The small molecule below binds the protein below.
Small molecule (SMILES): CC(=O)N[C@@H]1[C@@H](O)[C@H](O)[C@@H](CO)O[C@H]1O

Sequence of chain 1.B:
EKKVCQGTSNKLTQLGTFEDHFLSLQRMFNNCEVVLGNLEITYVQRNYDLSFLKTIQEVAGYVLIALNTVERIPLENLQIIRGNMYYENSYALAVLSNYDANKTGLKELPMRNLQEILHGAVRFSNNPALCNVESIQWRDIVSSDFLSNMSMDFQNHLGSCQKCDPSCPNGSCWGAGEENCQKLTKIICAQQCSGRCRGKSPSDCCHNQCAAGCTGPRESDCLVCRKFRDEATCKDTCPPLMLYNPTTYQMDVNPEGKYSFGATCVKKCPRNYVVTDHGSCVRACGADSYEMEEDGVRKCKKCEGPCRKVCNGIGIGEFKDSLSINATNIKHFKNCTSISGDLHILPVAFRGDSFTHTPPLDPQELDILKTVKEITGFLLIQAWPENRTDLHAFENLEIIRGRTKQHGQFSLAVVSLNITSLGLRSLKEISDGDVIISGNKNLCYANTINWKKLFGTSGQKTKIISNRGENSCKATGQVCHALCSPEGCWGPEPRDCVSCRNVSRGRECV

Binding-site contacts:
Ligand atom N2 contacts residue GLN28 of chain 1.B at 4.2 Å.
Ligand atom C1 contacts residue ASN32 of chain 1.B at 1.4 Å.
Ligand atom C3 contacts residue ASN32 of chain 1.B at 3.8 Å.
Ligand atom O7 contacts residue ASN32 of chain 1.B at 4.2 Å.
Ligand atom O6 contacts residue ASN33 of chain 1.B at 4.1 Å.
Ligand atom N2 contacts residue ASN32 of chain 1.B at 2.8 Å (h-bond).
Ligand atom C7 contacts residue ASN32 of chain 1.B at 4.0 Å.
Ligand atom C2 contacts residue ASN32 of chain 1.B at 2.5 Å.
Ligand atom O7 contacts residue ARG29 of chain 1.B at 3.9 Å.
Ligand atom C1 contacts residue GLN28 of chain 1.B at 4.0 Å.
Ligand atom C4 contacts residue ASN32 of chain 1.B at 4.3 Å.
Ligand atom O5 contacts residue ASN32 of chain 1.B at 2.4 Å (h-bond).
Ligand atom C5 contacts residue ASN32 of chain 1.B at 3.7 Å.
Ligand atom O6 contacts residue ASN32 of chain 1.B at 4.1 Å.
Ligand atom C7 contacts residue ARG29 of chain 1.B at 4.4 Å.
Ligand atom O5 contacts residue ASN33 of chain 1.B at 4.4 Å.
Ligand atom C6 contacts residue ASN32 of chain 1.B at 4.4 Å.